Binding-site contacts:
Ligand atom C5 contacts residue ASN283 of chain 1.A at 3.7 Å.
Ligand atom C1 contacts residue ASN283 of chain 1.A at 1.5 Å.
Ligand atom C8 contacts residue ILE310 of chain 1.A at 4.2 Å (hydrophobic).
Ligand atom O7 contacts residue SER311 of chain 1.A at 3.6 Å (h-bond).
Ligand atom C4 contacts residue ASN283 of chain 1.A at 4.2 Å.
Ligand atom C7 contacts residue THR312 of chain 1.A at 4.3 Å.
Ligand atom C8 contacts residue SER311 of chain 1.A at 2.9 Å.
Ligand atom O6 contacts residue ARG558 of chain 1.A at 3.8 Å.
Ligand atom C3 contacts residue ASN283 of chain 1.A at 3.8 Å.
Ligand atom O7 contacts residue ASN283 of chain 1.A at 3.7 Å.
Ligand atom O5 contacts residue ASN283 of chain 1.A at 2.4 Å (h-bond).
Ligand atom C7 contacts residue SER311 of chain 1.A at 3.5 Å.
Ligand atom C8 contacts residue THR312 of chain 1.A at 4.0 Å.
Ligand atom C2 contacts residue ASN283 of chain 1.A at 2.4 Å.
Ligand atom C8 contacts residue ASN283 of chain 1.A at 4.0 Å.
Ligand atom O5 contacts residue ALA281 of chain 1.A at 4.5 Å.
Ligand atom N2 contacts residue ASN283 of chain 1.A at 2.9 Å (h-bond).
Ligand atom N2 contacts residue SER311 of chain 1.A at 4.5 Å.
Ligand atom O7 contacts residue THR312 of chain 1.A at 3.7 Å.
Ligand atom C7 contacts residue ASN283 of chain 1.A at 3.3 Å.

Sequence of chain 1.A:
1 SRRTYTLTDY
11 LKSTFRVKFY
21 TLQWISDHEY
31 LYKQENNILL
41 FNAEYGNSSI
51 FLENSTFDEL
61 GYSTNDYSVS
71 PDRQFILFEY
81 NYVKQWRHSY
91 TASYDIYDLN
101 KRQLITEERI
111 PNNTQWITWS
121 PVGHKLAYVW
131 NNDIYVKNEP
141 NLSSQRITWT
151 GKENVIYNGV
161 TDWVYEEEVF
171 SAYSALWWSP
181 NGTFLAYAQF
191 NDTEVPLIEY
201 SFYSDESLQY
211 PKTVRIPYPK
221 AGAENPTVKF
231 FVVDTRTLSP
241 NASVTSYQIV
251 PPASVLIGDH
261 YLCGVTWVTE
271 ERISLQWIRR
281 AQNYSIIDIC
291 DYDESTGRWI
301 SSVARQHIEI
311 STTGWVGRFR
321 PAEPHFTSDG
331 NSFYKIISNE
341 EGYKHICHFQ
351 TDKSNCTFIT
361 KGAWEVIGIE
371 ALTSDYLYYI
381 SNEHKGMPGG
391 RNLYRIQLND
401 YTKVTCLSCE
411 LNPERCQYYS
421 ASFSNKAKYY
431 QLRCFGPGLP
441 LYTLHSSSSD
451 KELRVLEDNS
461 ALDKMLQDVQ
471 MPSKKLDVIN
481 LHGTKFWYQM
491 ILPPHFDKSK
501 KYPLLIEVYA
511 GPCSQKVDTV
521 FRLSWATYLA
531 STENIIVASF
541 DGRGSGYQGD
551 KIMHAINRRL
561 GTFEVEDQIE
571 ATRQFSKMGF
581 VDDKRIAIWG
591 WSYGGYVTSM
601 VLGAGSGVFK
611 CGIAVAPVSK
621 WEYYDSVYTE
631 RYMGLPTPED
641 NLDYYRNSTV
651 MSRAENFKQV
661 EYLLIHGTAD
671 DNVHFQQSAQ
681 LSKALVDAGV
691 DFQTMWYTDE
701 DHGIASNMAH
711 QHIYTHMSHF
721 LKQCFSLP

The small molecule below binds the protein below.
Small molecule (SMILES): CC(=O)N[C@@H]1[C@@H](O)[C@H](O)[C@@H](CO)O[C@H]1O